A protein and the small-molecule ligand that binds it are described below.
Small molecule (SMILES): O=P(O)(O)O[P](=O)(O)O[P](=O)(O)OC[C@H]1O[C@@H](n2cnc3c(O)ncnc32)[C@H](O)[C@@H]1O

Binding-site contacts:
Ligand atom O1G contacts residue LYS12 of chain 2.A at 2.8 Å (salt-bridge).
Ligand atom O2B contacts residue SER82 of chain 2.A at 3.6 Å (h-bond).
Ligand atom O3' contacts residue SER82 of chain 2.A at 3.2 Å.
Ligand atom N7 contacts residue SER66 of chain 2.A at 3.5 Å (h-bond).
Ligand atom PA contacts residue NA1 of chain 2.B at 3.6 Å.
Ligand atom C4 contacts residue PHE107 of chain 2.A at 3.6 Å (hydrophobic).
Ligand atom O1A contacts residue NA1 of chain 2.B at 3.3 Å (h-bond).
Ligand atom C4' contacts residue SER82 of chain 2.A at 3.5 Å.
Ligand atom C2 contacts residue PHE140 of chain 2.A at 3.0 Å (hydrophobic).
Ligand atom C5' contacts residue SER66 of chain 2.A at 3.0 Å.
Ligand atom O1G contacts residue THR7 of chain 2.A at 2.7 Å (h-bond).
Ligand atom C2 contacts residue TYR142 of chain 2.A at 3.2 Å (hydrophobic).
Ligand atom O2G contacts residue NA1 of chain 2.B at 2.7 Å (h-bond).
Ligand atom C8 contacts residue ARG169 of chain 2.A at 3.5 Å.
Ligand atom O3G contacts residue THR7 of chain 2.A at 3.3 Å (h-bond).
Ligand atom O2A contacts residue SER66 of chain 2.A at 3.4 Å (h-bond).
Ligand atom O6 contacts residue LYS163 of chain 2.A at 2.7 Å (salt-bridge).
Ligand atom C8 contacts residue SER66 of chain 2.A at 3.1 Å.
Ligand atom N3 contacts residue TYR142 of chain 2.A at 3.3 Å (h-bond).
Ligand atom O2A contacts residue LYS12 of chain 2.A at 2.6 Å (salt-bridge).
Ligand atom C4' contacts residue SER81 of chain 2.A at 3.5 Å.
Ligand atom O1B contacts residue ASN9 of chain 2.A at 2.7 Å (h-bond).
Ligand atom O6 contacts residue ARG169 of chain 2.A at 3.1 Å (salt-bridge).
Ligand atom N1 contacts residue LYS163 of chain 2.A at 3.4 Å (salt-bridge).
Ligand atom O1A contacts residue GLU36 of chain 2.A at 3.5 Å (salt-bridge).
Ligand atom O3G contacts residue SER8 of chain 2.A at 2.8 Å (h-bond).
Ligand atom O4' contacts residue SER81 of chain 2.A at 3.4 Å.
Ligand atom O1A contacts residue ASP65 of chain 2.A at 3.2 Å (salt-bridge).
Ligand atom C2 contacts residue ASP143 of chain 2.A at 3.2 Å.
Ligand atom C6 contacts residue LYS163 of chain 2.A at 3.4 Å.
Ligand atom O2A contacts residue NA1 of chain 2.B at 3.1 Å (h-bond).
Ligand atom O1G contacts residue NA1 of chain 2.B at 3.5 Å (h-bond).
Ligand atom N7 contacts residue HIS168 of chain 2.A at 3.2 Å (h-bond).
Ligand atom O6 contacts residue HIS168 of chain 2.A at 3.1 Å.
Ligand atom O2G contacts residue GLU36 of chain 2.A at 2.7 Å (salt-bridge).
Ligand atom N1 contacts residue ASP143 of chain 2.A at 2.5 Å (salt-bridge).
Ligand atom PG contacts residue THR7 of chain 2.A at 3.3 Å.
Ligand atom C2 contacts residue PHE107 of chain 2.A at 3.5 Å (hydrophobic).
Ligand atom O4' contacts residue SER66 of chain 2.A at 3.3 Å (h-bond).
Ligand atom N7 contacts residue ARG169 of chain 2.A at 2.8 Å (salt-bridge).

Sequence of chain 2.A:
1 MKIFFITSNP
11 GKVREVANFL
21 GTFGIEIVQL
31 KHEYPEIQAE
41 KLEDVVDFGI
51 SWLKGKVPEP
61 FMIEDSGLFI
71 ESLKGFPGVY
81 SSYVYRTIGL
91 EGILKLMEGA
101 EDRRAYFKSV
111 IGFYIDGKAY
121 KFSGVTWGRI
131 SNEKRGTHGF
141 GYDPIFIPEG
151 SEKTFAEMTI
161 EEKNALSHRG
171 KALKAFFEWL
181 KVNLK